This protein binds this small molecule.
Small molecule (SMILES): CC(=O)N[C@@H]1[C@@H](O)[C@H](O)[C@@H](CO)O[C@H]1O

Sequence of chain 1.C:
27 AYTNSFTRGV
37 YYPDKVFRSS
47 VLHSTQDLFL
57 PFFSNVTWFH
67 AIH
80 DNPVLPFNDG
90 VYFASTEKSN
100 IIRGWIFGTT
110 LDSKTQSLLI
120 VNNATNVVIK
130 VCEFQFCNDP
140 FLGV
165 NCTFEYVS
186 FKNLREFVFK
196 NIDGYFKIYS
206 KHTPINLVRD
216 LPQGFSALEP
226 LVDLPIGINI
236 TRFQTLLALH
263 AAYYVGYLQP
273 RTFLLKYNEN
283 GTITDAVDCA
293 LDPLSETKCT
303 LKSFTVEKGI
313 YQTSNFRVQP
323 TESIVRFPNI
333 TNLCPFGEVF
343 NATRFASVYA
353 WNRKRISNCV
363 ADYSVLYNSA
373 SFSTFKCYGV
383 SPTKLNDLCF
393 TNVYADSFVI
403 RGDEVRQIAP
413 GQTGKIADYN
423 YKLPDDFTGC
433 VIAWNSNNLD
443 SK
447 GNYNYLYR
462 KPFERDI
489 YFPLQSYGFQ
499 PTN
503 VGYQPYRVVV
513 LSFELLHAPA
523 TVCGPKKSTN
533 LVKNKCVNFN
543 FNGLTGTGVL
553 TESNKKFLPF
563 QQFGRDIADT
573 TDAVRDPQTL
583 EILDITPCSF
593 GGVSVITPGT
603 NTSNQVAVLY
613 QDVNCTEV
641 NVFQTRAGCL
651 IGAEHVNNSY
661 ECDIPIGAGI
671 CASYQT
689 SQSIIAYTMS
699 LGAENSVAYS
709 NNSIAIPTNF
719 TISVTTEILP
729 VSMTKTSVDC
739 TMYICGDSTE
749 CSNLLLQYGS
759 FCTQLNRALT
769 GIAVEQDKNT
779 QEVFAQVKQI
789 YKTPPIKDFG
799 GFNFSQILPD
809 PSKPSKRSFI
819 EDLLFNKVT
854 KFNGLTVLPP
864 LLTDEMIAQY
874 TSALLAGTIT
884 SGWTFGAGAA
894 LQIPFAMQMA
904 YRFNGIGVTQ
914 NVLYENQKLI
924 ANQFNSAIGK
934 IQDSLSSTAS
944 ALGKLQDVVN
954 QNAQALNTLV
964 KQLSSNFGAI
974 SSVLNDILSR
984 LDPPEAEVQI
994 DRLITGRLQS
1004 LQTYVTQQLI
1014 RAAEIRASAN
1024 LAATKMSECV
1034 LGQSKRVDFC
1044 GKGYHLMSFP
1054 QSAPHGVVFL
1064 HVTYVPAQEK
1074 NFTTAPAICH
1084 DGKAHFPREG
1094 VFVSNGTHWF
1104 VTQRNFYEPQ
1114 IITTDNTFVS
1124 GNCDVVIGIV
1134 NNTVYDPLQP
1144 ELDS

Binding-site contacts:
Ligand atom C8 contacts residue ASN603 of chain 1.C at 3.4 Å.
Ligand atom O5 contacts residue ASN603 of chain 1.C at 4.4 Å.
Ligand atom C1 contacts residue ASN603 of chain 1.C at 3.3 Å.
Ligand atom N2 contacts residue ASN603 of chain 1.C at 3.0 Å (h-bond).
Ligand atom O7 contacts residue ASN603 of chain 1.C at 3.5 Å (h-bond).
Ligand atom C2 contacts residue ASN603 of chain 1.C at 3.5 Å.
Ligand atom C7 contacts residue ASN603 of chain 1.C at 3.0 Å.